Sequence of chain 1.F:
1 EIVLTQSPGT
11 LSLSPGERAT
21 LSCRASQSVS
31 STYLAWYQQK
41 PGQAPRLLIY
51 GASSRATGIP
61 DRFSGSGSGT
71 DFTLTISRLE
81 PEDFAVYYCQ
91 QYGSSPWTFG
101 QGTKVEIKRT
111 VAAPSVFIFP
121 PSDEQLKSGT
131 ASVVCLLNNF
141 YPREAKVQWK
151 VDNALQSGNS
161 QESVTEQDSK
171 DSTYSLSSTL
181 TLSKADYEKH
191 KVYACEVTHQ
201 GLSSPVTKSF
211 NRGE

A protein and the small-molecule ligand that binds it are described below.
Small molecule (SMILES): CC(C)[C@H](NC(=O)[C@H](CC(N)=O)NC(=O)[C@@H]1CCCN1C(=O)[C@H](CC(N)=O)NC(=O)[C@H](C)NC(=O)[C@@H](N)CC(N)=O)C(=O)N[C@@H](CC(=O)O)C(=O)N1CCC[C@H]1C(=O)N[C@H](C=O)CC(N)=O

Sequence of chain 1.E:
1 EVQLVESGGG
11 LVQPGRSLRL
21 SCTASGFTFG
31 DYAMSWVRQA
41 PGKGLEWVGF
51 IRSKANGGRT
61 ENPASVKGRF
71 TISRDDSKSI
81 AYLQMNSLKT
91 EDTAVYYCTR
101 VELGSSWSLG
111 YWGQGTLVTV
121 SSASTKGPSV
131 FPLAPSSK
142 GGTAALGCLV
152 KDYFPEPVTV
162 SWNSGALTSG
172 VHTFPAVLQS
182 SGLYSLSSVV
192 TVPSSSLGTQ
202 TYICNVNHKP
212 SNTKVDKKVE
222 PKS

Binding-site contacts:
Ligand atom C contacts residue ARG52 of chain 1.E at 3.8 Å.
Ligand atom ND2 contacts residue GLU102 of chain 1.E at 3.0 Å (salt-bridge).
Ligand atom CB contacts residue TRP97 of chain 1.F at 3.8 Å (hydrophobic).
Ligand atom O contacts residue GLU61 of chain 1.E at 3.4 Å.
Ligand atom OD2 contacts residue ASN56 of chain 1.E at 3.7 Å.
Ligand atom N contacts residue ASN56 of chain 1.E at 3.7 Å.
Ligand atom CG contacts residue ASN56 of chain 1.E at 3.3 Å.
Ligand atom CD contacts residue ARG52 of chain 1.E at 3.6 Å.
Ligand atom O contacts residue ARG52 of chain 1.E at 3.4 Å (salt-bridge).
Ligand atom O contacts residue ASN56 of chain 1.E at 3.0 Å (h-bond).
Ligand atom CB contacts residue PHE50 of chain 1.E at 3.5 Å (hydrophobic).
Ligand atom CB contacts residue GLY93 of chain 1.F at 3.7 Å.
Ligand atom CA contacts residue ASN56 of chain 1.E at 3.2 Å.
Ligand atom C contacts residue ASN56 of chain 1.E at 3.3 Å.
Ligand atom CB contacts residue ASN56 of chain 1.E at 3.3 Å.
Ligand atom CB contacts residue SER95 of chain 1.F at 3.6 Å.
Ligand atom ND2 contacts residue LEU103 of chain 1.E at 3.8 Å.
Ligand atom CG contacts residue TRP107 of chain 1.E at 3.6 Å (hydrophobic).
Ligand atom O contacts residue TYR92 of chain 1.F at 3.7 Å.
Ligand atom CA contacts residue ARG52 of chain 1.E at 3.6 Å.
Ligand atom O contacts residue ARG52 of chain 1.E at 2.8 Å (salt-bridge).
Ligand atom OD1 contacts residue TRP107 of chain 1.E at 3.6 Å.
Ligand atom CG contacts residue TRP97 of chain 1.F at 3.7 Å (hydrophobic).
Ligand atom ND2 contacts residue TRP107 of chain 1.E at 3.6 Å.
Ligand atom O contacts residue ALA33 of chain 1.E at 3.8 Å.
Ligand atom CD contacts residue TRP107 of chain 1.E at 3.4 Å (hydrophobic).
Ligand atom O contacts residue TRP97 of chain 1.F at 3.1 Å (h-bond).
Ligand atom OD1 contacts residue GLY57 of chain 1.E at 3.2 Å.
Ligand atom CG contacts residue ARG52 of chain 1.E at 3.7 Å.
Ligand atom CA contacts residue ASN56 of chain 1.E at 3.7 Å.
Ligand atom ND2 contacts residue GLY104 of chain 1.E at 3.0 Å (h-bond).
Ligand atom CG contacts residue TRP107 of chain 1.E at 3.6 Å (hydrophobic).
Ligand atom CA contacts residue PHE50 of chain 1.E at 3.6 Å (hydrophobic).
Ligand atom CB contacts residue SER94 of chain 1.F at 3.6 Å.
Ligand atom CB contacts residue TYR92 of chain 1.F at 3.7 Å (hydrophobic).
Ligand atom O contacts residue PHE50 of chain 1.E at 3.7 Å.
Ligand atom CG contacts residue GLY57 of chain 1.E at 3.8 Å.
Ligand atom O contacts residue TRP107 of chain 1.E at 3.3 Å (h-bond).
Ligand atom OD1 contacts residue ASN56 of chain 1.E at 3.4 Å.
Ligand atom O contacts residue ARG52 of chain 1.E at 3.3 Å.